A small-molecule ligand and the protein it binds are described below.
Small molecule (SMILES): C/C(=C\c1ccc(C(=O)O)cc1)c1ccc2c(c1)C(C)(C)CCC2(C)C

Sequence of chain 1.A:
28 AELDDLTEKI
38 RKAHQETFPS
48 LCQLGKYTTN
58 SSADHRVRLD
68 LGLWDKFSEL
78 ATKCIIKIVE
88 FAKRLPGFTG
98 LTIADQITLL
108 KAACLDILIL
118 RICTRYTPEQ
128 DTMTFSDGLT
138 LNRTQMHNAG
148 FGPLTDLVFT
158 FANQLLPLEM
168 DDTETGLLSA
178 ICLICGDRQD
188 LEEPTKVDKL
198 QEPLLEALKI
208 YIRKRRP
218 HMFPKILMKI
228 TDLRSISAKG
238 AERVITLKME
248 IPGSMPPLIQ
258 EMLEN

Binding-site contacts:
Ligand atom C6 contacts residue PHE132 of chain 1.A at 3.4 Å (hydrophobic).
Ligand atom C2 contacts residue LEU115 of chain 1.A at 3.9 Å (hydrophobic).
Ligand atom C9 contacts residue LEU115 of chain 1.A at 3.9 Å (hydrophobic).
Ligand atom C24 contacts residue VAL241 of chain 1.A at 3.3 Å (hydrophobic).
Ligand atom C15 contacts residue LEU112 of chain 1.A at 3.9 Å (hydrophobic).
Ligand atom C8 contacts residue ARG122 of chain 1.A at 4.0 Å.
Ligand atom C8 contacts residue PHE132 of chain 1.A at 3.9 Å (hydrophobic).
Ligand atom C11 contacts residue PHE74 of chain 1.A at 3.6 Å (hydrophobic).
Ligand atom C10 contacts residue ILE119 of chain 1.A at 4.0 Å (hydrophobic).
Ligand atom C12 contacts residue PHE74 of chain 1.A at 3.9 Å (hydrophobic).
Ligand atom C23 contacts residue LEU244 of chain 1.A at 3.8 Å (hydrophobic).
Ligand atom C7 contacts residue CYS81 of chain 1.A at 3.9 Å (hydrophobic).
Ligand atom C5 contacts residue PHE132 of chain 1.A at 4.0 Å (hydrophobic).
Ligand atom C16 contacts residue PHE74 of chain 1.A at 3.8 Å (hydrophobic).
Ligand atom O contacts residue SER133 of chain 1.A at 2.7 Å (h-bond).
Ligand atom C9 contacts residue ILE119 of chain 1.A at 3.9 Å (hydrophobic).
Ligand atom C6 contacts residue LEU77 of chain 1.A at 3.6 Å (hydrophobic).
Ligand atom C5 contacts residue LEU77 of chain 1.A at 4.0 Å (hydrophobic).
Ligand atom O1 contacts residue ARG122 of chain 1.A at 3.0 Å (salt-bridge).
Ligand atom C3 contacts residue LEU115 of chain 1.A at 4.0 Å (hydrophobic).
Ligand atom C4 contacts residue LEU115 of chain 1.A at 3.8 Å (hydrophobic).
Ligand atom C20 contacts residue ARG240 of chain 1.A at 3.8 Å.
Ligand atom C8 contacts residue SER133 of chain 1.A at 3.5 Å.
Ligand atom C24 contacts residue LEU260 of chain 1.A at 3.8 Å (hydrophobic).
Ligand atom C16 contacts residue LEU112 of chain 1.A at 3.8 Å (hydrophobic).
Ligand atom C21 contacts residue ARG240 of chain 1.A at 3.7 Å.
Ligand atom C13 contacts residue MET259 of chain 1.A at 4.0 Å (hydrophobic).
Ligand atom C11 contacts residue LEU112 of chain 1.A at 4.0 Å (hydrophobic).
Ligand atom C7 contacts residue PHE132 of chain 1.A at 3.7 Å (hydrophobic).
Ligand atom C2 contacts residue PHE74 of chain 1.A at 4.0 Å (hydrophobic).
Ligand atom C19 contacts residue PHE148 of chain 1.A at 3.8 Å (hydrophobic).
Ligand atom C contacts residue LEU115 of chain 1.A at 3.5 Å (hydrophobic).
Ligand atom C5 contacts residue ALA78 of chain 1.A at 3.5 Å (hydrophobic).
Ligand atom O contacts residue PHE132 of chain 1.A at 3.5 Å.
Ligand atom C10 contacts residue LEU115 of chain 1.A at 3.4 Å (hydrophobic).
Ligand atom C3 contacts residue PHE74 of chain 1.A at 3.6 Å (hydrophobic).
Ligand atom C contacts residue ILE116 of chain 1.A at 3.7 Å (hydrophobic).
Ligand atom C9 contacts residue CYS81 of chain 1.A at 3.9 Å (hydrophobic).
Ligand atom C21 contacts residue VAL241 of chain 1.A at 4.0 Å (hydrophobic).
Ligand atom O1 contacts residue SER133 of chain 1.A at 3.2 Å (h-bond).